This small molecule binds to this protein.
Small molecule (SMILES): C=C(O)[C@H](Cc1ccccc1)NC(=O)[C@H](Cc1ccccc1)NC(=O)[C@@H](NC(=O)[C@H](CC(C)C)NC(=O)[C@H](CCC(=O)O)NC(=O)[C@H](C)NC(=O)[C@H](C)NC(=O)[C@H](C)NC(=O)[C@H](CCCCN)NC(=O)[C@H](CCC(N)=O)NC(=O)[C@@H](N)[C@@H](C)O)[C@@H](C)O

Binding-site contacts:
Ligand atom C1 contacts residue ASP966 of chain 1.K at 3.5 Å.
Ligand atom CB contacts residue ARG586 of chain 1.K at 3.1 Å.
Ligand atom O contacts residue ILE994 of chain 1.K at 2.9 Å (h-bond).
Ligand atom C1 contacts residue SER965 of chain 1.K at 1.3 Å.
Ligand atom NE2 contacts residue THR637 of chain 1.K at 2.9 Å (h-bond).
Ligand atom CD2 contacts residue PHE919 of chain 1.K at 3.5 Å (hydrophobic).
Ligand atom CD contacts residue ASP451 of chain 1.K at 3.1 Å.
Ligand atom OG1 contacts residue PHE1011 of chain 1.K at 3.4 Å.
Ligand atom O contacts residue GLY993 of chain 1.K at 3.0 Å.
Ligand atom CB contacts residue TYR501 of chain 1.K at 3.2 Å (hydrophobic).
Ligand atom OG1 contacts residue THR995 of chain 1.K at 3.5 Å (h-bond).
Ligand atom NZ contacts residue ARG586 of chain 1.K at 3.4 Å (salt-bridge).
Ligand atom CA contacts residue GLY918 of chain 1.K at 3.3 Å.
Ligand atom N contacts residue ILE994 of chain 1.K at 2.8 Å (h-bond).
Ligand atom CG contacts residue ARG586 of chain 1.K at 3.1 Å.
Ligand atom C contacts residue THR995 of chain 1.K at 3.6 Å.
Ligand atom C contacts residue SER965 of chain 1.K at 2.3 Å.
Ligand atom CA contacts residue ILE994 of chain 1.K at 3.5 Å (hydrophobic).
Ligand atom NZ contacts residue ALA502 of chain 1.K at 3.4 Å.
Ligand atom CE2 contacts residue GLY993 of chain 1.K at 3.1 Å.
Ligand atom CB contacts residue ASP966 of chain 1.K at 3.5 Å.
Ligand atom CB contacts residue ARG586 of chain 1.K at 3.2 Å.
Ligand atom O contacts residue THR995 of chain 1.K at 3.2 Å (h-bond).
Ligand atom C contacts residue GLY918 of chain 1.K at 3.4 Å.
Ligand atom CB contacts residue GLY918 of chain 1.K at 3.4 Å.
Ligand atom CB contacts residue TYR517 of chain 1.K at 3.3 Å (hydrophobic).
Ligand atom CE2 contacts residue TYR609 of chain 1.K at 3.5 Å (hydrophobic).
Ligand atom CG2 contacts residue PHE1011 of chain 1.K at 3.5 Å (hydrophobic).
Ligand atom CB contacts residue SER965 of chain 1.K at 3.0 Å.
Ligand atom OE1 contacts residue PRO996 of chain 1.K at 3.6 Å (h-bond).
Ligand atom CE contacts residue ASP451 of chain 1.K at 3.5 Å.
Ligand atom O contacts residue GLY918 of chain 1.K at 3.0 Å (h-bond).
Ligand atom C contacts residue HIS746 of chain 1.K at 3.4 Å.
Ligand atom CG contacts residue ARG586 of chain 1.K at 2.8 Å.
Ligand atom C1 contacts residue HIS746 of chain 1.K at 2.7 Å.
Ligand atom CA contacts residue SER965 of chain 1.K at 2.8 Å.
Ligand atom CD2 contacts residue GLY993 of chain 1.K at 3.3 Å.
Ligand atom CA contacts residue THR995 of chain 1.K at 3.3 Å.
Ligand atom O contacts residue SER965 of chain 1.K at 3.5 Å (h-bond).
Ligand atom N contacts residue GLY918 of chain 1.K at 2.6 Å (h-bond).

Sequence of chain 1.K:
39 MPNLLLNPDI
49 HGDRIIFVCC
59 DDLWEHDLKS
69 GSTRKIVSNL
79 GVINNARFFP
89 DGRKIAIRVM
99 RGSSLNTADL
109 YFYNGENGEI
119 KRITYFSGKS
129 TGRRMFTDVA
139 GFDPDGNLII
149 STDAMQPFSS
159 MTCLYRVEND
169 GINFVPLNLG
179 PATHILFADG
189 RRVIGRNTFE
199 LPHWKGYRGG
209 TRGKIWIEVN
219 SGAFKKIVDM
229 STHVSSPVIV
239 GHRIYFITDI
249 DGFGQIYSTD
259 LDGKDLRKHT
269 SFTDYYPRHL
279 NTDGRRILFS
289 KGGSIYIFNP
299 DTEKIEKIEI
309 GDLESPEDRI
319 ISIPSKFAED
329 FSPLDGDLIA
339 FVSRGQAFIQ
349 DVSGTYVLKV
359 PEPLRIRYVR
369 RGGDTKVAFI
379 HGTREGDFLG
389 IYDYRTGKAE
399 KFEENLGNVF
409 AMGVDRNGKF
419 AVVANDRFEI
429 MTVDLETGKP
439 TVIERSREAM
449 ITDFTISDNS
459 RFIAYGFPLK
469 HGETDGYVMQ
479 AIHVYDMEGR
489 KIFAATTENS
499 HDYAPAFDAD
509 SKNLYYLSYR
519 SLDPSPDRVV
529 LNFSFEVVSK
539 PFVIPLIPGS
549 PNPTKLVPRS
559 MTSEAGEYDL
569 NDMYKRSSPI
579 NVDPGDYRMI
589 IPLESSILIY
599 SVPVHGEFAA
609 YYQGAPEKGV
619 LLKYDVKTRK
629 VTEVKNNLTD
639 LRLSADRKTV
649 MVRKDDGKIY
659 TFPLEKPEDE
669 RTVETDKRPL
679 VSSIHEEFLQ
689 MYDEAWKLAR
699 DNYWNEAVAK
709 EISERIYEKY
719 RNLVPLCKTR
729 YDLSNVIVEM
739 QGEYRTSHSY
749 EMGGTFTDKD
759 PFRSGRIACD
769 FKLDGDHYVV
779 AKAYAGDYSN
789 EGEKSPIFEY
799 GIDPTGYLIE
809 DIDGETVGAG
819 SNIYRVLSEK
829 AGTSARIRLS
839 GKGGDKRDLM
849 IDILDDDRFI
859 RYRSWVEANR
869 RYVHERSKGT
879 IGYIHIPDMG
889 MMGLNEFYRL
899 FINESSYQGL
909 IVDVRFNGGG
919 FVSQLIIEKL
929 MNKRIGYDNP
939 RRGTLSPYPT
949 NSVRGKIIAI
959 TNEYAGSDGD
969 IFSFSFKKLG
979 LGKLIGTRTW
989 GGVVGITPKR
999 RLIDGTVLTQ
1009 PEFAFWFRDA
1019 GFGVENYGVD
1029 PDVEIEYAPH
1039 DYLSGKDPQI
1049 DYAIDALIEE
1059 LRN

Sequence of chain 1.I:
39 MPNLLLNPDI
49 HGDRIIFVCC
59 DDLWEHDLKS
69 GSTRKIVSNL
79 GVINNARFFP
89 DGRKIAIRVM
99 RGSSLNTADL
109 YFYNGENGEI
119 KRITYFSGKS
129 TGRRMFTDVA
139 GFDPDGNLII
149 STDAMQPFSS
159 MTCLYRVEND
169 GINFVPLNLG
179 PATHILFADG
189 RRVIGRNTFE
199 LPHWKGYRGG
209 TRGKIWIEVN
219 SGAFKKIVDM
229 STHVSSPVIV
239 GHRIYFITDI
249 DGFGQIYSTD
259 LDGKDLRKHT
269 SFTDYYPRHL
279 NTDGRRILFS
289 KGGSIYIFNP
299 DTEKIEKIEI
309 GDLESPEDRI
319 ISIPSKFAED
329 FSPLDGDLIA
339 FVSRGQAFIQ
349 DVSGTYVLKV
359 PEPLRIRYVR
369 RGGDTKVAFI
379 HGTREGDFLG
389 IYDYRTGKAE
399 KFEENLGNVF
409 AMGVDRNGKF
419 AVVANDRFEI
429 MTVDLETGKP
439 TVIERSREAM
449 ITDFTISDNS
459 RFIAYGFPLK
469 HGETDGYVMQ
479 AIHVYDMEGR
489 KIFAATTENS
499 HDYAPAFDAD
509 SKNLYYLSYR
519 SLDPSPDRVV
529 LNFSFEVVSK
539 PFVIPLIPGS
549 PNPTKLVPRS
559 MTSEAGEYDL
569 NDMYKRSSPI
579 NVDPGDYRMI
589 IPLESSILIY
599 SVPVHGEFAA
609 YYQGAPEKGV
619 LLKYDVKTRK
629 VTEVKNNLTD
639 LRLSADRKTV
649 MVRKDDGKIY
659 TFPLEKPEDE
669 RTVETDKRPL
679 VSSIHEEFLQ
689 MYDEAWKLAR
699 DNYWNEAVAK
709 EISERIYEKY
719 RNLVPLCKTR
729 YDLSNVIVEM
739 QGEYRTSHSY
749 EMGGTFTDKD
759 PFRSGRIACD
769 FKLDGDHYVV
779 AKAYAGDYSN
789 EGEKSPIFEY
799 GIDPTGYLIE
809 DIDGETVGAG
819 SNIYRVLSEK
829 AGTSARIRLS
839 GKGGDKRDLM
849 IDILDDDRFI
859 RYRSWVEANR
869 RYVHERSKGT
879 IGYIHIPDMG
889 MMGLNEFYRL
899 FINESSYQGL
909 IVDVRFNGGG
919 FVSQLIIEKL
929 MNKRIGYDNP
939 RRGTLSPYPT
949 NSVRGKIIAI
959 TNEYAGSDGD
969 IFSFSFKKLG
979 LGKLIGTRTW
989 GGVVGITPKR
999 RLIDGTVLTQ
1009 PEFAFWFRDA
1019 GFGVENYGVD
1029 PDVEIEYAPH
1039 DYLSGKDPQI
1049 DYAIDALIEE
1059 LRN